Binding-site contacts:
Ligand atom OP2 contacts residue LYS89 of chain 59.D at 3.5 Å (salt-bridge).
Ligand atom O3' contacts residue SER51 of chain 59.D at 3.4 Å.
Ligand atom OP2 contacts residue ASN55 of chain 59.D at 3.5 Å (h-bond).
Ligand atom C5 contacts residue THR45 of chain 59.C at 3.2 Å.
Ligand atom N6 contacts residue THR45 of chain 59.C at 2.9 Å (h-bond).
Ligand atom O2' contacts residue GLU63 of chain 59.C at 3.6 Å.
Ligand atom P contacts residue LYS57 of chain 59.D at 3.2 Å.
Ligand atom P contacts residue SER51 of chain 59.D at 3.4 Å.
Ligand atom OP1 contacts residue SER52 of chain 59.D at 2.9 Å (h-bond).
Ligand atom OP1 contacts residue SER51 of chain 59.D at 2.8 Å (h-bond).
Ligand atom N1 contacts residue THR59 of chain 59.C at 3.5 Å.
Ligand atom N1 contacts residue SER47 of chain 59.C at 2.8 Å (h-bond).
Ligand atom O5' contacts residue ARG49 of chain 59.D at 3.6 Å (salt-bridge).
Ligand atom C5 contacts residue TYR85 of chain 59.C at 3.7 Å (hydrophobic).
Ligand atom C5' contacts residue TYR85 of chain 59.C at 3.7 Å (hydrophobic).
Ligand atom P contacts residue LYS89 of chain 59.D at 3.4 Å.
Ligand atom P contacts residue ARG49 of chain 59.D at 3.2 Å.
Ligand atom C5' contacts residue ARG49 of chain 59.D at 3.1 Å.
Ligand atom C2 contacts residue SER47 of chain 59.C at 3.2 Å.
Ligand atom O3' contacts residue ARG49 of chain 59.D at 3.0 Å (salt-bridge).
Ligand atom OP2 contacts residue LYS43 of chain 59.C at 3.0 Å (salt-bridge).
Ligand atom N7 contacts residue LYS61 of chain 59.C at 3.5 Å.
Ligand atom C6 contacts residue TYR85 of chain 59.C at 3.7 Å (hydrophobic).
Ligand atom C8 contacts residue TYR85 of chain 59.C at 3.7 Å (hydrophobic).
Ligand atom N6 contacts residue THR91 of chain 59.D at 3.4 Å (h-bond).
Ligand atom N7 contacts residue TYR85 of chain 59.C at 3.6 Å.
Ligand atom C6 contacts residue THR45 of chain 59.C at 3.5 Å.
Ligand atom O5' contacts residue LYS57 of chain 59.D at 3.1 Å (salt-bridge).
Ligand atom OP2 contacts residue LYS57 of chain 59.D at 3.2 Å (salt-bridge).
Ligand atom OP2 contacts residue SER51 of chain 59.D at 3.5 Å (h-bond).
Ligand atom N6 contacts residue THR59 of chain 59.C at 2.9 Å (h-bond).
Ligand atom OP1 contacts residue ASN55 of chain 59.D at 3.4 Å (h-bond).
Ligand atom OP1 contacts residue LYS89 of chain 59.D at 3.3 Å (salt-bridge).
Ligand atom OP1 contacts residue ARG49 of chain 59.D at 2.5 Å (salt-bridge).
Ligand atom N7 contacts residue THR45 of chain 59.C at 2.5 Å (h-bond).
Ligand atom OP2 contacts residue TYR85 of chain 59.C at 2.9 Å (h-bond).
Ligand atom OP2 contacts residue LYS57 of chain 59.D at 2.6 Å (salt-bridge).
Ligand atom C8 contacts residue THR45 of chain 59.C at 3.6 Å.
Ligand atom OP2 contacts residue LYS89 of chain 59.D at 3.4 Å (salt-bridge).
Ligand atom OP1 contacts residue LYS57 of chain 59.D at 2.8 Å.

Sequence of chain 59.C:
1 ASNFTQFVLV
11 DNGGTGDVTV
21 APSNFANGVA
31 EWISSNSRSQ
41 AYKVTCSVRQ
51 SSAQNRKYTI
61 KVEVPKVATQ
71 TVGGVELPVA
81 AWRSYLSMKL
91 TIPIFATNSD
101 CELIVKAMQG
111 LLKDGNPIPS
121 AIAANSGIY

Sequence of chain 59.D:
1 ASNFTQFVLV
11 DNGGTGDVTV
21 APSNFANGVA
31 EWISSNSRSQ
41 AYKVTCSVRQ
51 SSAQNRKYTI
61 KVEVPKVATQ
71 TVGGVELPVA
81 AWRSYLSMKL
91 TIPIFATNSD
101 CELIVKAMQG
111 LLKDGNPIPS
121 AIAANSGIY

A small-molecule ligand and the protein it binds are described below.
Small molecule (SMILES): Nc1ccn([C@@H]2O[C@H](CO[P](=O)(O)O[C@H]3[C@@H](O)[C@H](n4cnc5c(N)ncnc54)O[C@@H]3CO[P](=O)(O)O[C@H]3[C@@H](O)[C@H](n4cnc5c(=O)nc(N)[nH]c54)O[C@@H]3CO[P](=O)(O)O[C@H]3[C@@H](O)[C@H](n4cnc5c(N)ncnc54)O[C@@H]3CO[P](=O)(O)O[C@H]3[C@@H](O)[C@H](n4cnc5c(N)ncnc54)O[C@@H]3CO[P](=O)(O)O[C@H]3[C@@H](O)[C@H](n4ccc(=O)[nH]c4=O)O[C@@H]3CO[P](=O)(O)O[C@H]3[C@@H](O)[C@H](n4ccc(N)nc4=O)O[C@@H]3CO[P](=O)(O)O[C@H]3[C@@H](O)[C@H](n4ccc(=O)[nH]c4=O)O[C@@H]3CO[P](=O)(O)O[C@H]3[C@@H](O)[C@H](n4cnc5c(=O)nc(N)[nH]c54)O[C@@H]3COPO)[C@@H](O)[C@H]2O)c(=O)n1